A small-molecule ligand and the protein it binds are described below.
Small molecule (SMILES): CC(=O)N[C@H]1[C@H](O[C@H]2[C@H](O)[C@@H](NC(C)=O)CO[C@@H]2CO)O[C@H](CO)[C@@H](O)[C@@H]1O

Sequence of chain 1.C:
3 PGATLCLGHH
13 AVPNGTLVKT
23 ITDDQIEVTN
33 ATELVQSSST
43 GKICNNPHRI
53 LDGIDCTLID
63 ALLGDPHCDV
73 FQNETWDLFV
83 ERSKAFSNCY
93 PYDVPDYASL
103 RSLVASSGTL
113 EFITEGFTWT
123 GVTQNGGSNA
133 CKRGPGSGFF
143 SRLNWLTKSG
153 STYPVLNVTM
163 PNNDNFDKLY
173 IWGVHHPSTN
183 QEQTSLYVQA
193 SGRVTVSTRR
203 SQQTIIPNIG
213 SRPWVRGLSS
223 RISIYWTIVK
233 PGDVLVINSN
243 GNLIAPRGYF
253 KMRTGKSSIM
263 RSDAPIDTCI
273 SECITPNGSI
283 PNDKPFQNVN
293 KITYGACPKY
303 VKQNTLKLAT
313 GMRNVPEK

Binding-site contacts:
Ligand atom C2 contacts residue PHE114 of chain 1.C at 4.1 Å (hydrophobic).
Ligand atom C7 contacts residue ASN75 of chain 1.C at 3.6 Å.
Ligand atom C8 contacts residue ILE115 of chain 1.C at 4.4 Å (hydrophobic).
Ligand atom O7 contacts residue ILE115 of chain 1.C at 3.2 Å.
Ligand atom C6 contacts residue ILE115 of chain 1.C at 3.9 Å (hydrophobic).
Ligand atom O7 contacts residue ASN75 of chain 1.C at 3.6 Å.
Ligand atom N2 contacts residue ARG144 of chain 1.C at 4.3 Å.
Ligand atom C4 contacts residue ASN75 of chain 1.C at 4.1 Å.
Ligand atom N2 contacts residue PHE114 of chain 1.C at 4.3 Å.
Ligand atom O5 contacts residue PHE114 of chain 1.C at 3.7 Å.
Ligand atom C7 contacts residue GLN74 of chain 1.C at 4.4 Å.
Ligand atom C6 contacts residue PHE114 of chain 1.C at 4.2 Å (hydrophobic).
Ligand atom C3 contacts residue PHE114 of chain 1.C at 3.9 Å (hydrophobic).
Ligand atom C7 contacts residue ILE115 of chain 1.C at 4.2 Å (hydrophobic).
Ligand atom C2 contacts residue ASN75 of chain 1.C at 2.4 Å.
Ligand atom C4 contacts residue PHE114 of chain 1.C at 4.0 Å (hydrophobic).
Ligand atom O4 contacts residue PHE114 of chain 1.C at 4.3 Å.
Ligand atom N2 contacts residue ASN75 of chain 1.C at 2.9 Å (h-bond).
Ligand atom C1 contacts residue PHE114 of chain 1.C at 3.5 Å (hydrophobic).
Ligand atom C5 contacts residue ILE115 of chain 1.C at 4.3 Å (hydrophobic).
Ligand atom C8 contacts residue GLN74 of chain 1.C at 3.2 Å.
Ligand atom C5 contacts residue ASN75 of chain 1.C at 3.6 Å.
Ligand atom C1 contacts residue ASN75 of chain 1.C at 1.4 Å.
Ligand atom C3 contacts residue ASN75 of chain 1.C at 3.7 Å.
Ligand atom C8 contacts residue ARG144 of chain 1.C at 4.1 Å.
Ligand atom O5 contacts residue ASN75 of chain 1.C at 2.3 Å (h-bond).
Ligand atom C5 contacts residue PHE114 of chain 1.C at 3.2 Å (hydrophobic).